A small-molecule ligand and the protein it binds are described below.
Small molecule (SMILES): O=C(Nc1ccccc1)Nc1ccccc1

Binding-site contacts:
Ligand atom O11 contacts residue TRP337 of chain 2.A at 4.2 Å.
Ligand atom C1 contacts residue TRP526 of chain 2.A at 4.0 Å (hydrophobic).
Ligand atom O11 contacts residue TYR467 of chain 2.A at 2.5 Å (h-bond).
Ligand atom C8 contacts residue ASP336 of chain 2.A at 3.1 Å.
Ligand atom C8 contacts residue TYR384 of chain 2.A at 3.2 Å (hydrophobic).
Ligand atom C10 contacts residue TRP337 of chain 2.A at 3.9 Å (hydrophobic).
Ligand atom C16 contacts residue TRP337 of chain 2.A at 3.8 Å (hydrophobic).
Ligand atom N7 contacts residue HIS525 of chain 2.A at 3.9 Å.
Ligand atom C12 contacts residue TYR384 of chain 2.A at 3.7 Å (hydrophobic).
Ligand atom N7 contacts residue TYR384 of chain 2.A at 3.8 Å.
Ligand atom N7 contacts residue ASP336 of chain 2.A at 2.8 Å (salt-bridge).
Ligand atom C3 contacts residue MET420 of chain 2.A at 3.7 Å (hydrophobic).
Ligand atom C13 contacts residue GLN385 of chain 2.A at 3.6 Å.
Ligand atom C15 contacts residue TRP337 of chain 2.A at 3.7 Å (hydrophobic).
Ligand atom C6 contacts residue PHE268 of chain 2.A at 3.3 Å (hydrophobic).
Ligand atom C4 contacts residue VAL499 of chain 2.A at 4.0 Å (hydrophobic).
Ligand atom C5 contacts residue TYR384 of chain 2.A at 3.9 Å (hydrophobic).
Ligand atom O11 contacts residue TYR384 of chain 2.A at 2.7 Å (h-bond).
Ligand atom C2 contacts residue LEU409 of chain 2.A at 3.9 Å (hydrophobic).
Ligand atom C3 contacts residue DMS1 of chain 2.C at 3.8 Å.
Ligand atom C6 contacts residue TRP526 of chain 2.A at 4.1 Å (hydrophobic).
Ligand atom C10 contacts residue ASP336 of chain 2.A at 3.8 Å.
Ligand atom C8 contacts residue TYR467 of chain 2.A at 3.3 Å (hydrophobic).
Ligand atom N9 contacts residue ASP336 of chain 2.A at 2.7 Å (salt-bridge).
Ligand atom C16 contacts residue ASP336 of chain 2.A at 3.8 Å.
Ligand atom C12 contacts residue LEU500 of chain 2.A at 4.2 Å (hydrophobic).
Ligand atom N7 contacts residue TYR467 of chain 2.A at 3.7 Å.
Ligand atom C5 contacts residue TYR467 of chain 2.A at 3.5 Å (hydrophobic).
Ligand atom C15 contacts residue MET340 of chain 2.A at 4.1 Å (hydrophobic).
Ligand atom C5 contacts residue ASP336 of chain 2.A at 4.1 Å.
Ligand atom C4 contacts residue TYR384 of chain 2.A at 3.6 Å (hydrophobic).
Ligand atom C2 contacts residue MET420 of chain 2.A at 4.2 Å (hydrophobic).
Ligand atom N9 contacts residue TYR384 of chain 2.A at 3.9 Å.
Ligand atom C1 contacts residue LEU409 of chain 2.A at 4.2 Å (hydrophobic).
Ligand atom C12 contacts residue GLN385 of chain 2.A at 3.6 Å.
Ligand atom C10 contacts residue TYR384 of chain 2.A at 4.2 Å (hydrophobic).
Ligand atom C1 contacts residue PHE268 of chain 2.A at 3.8 Å (hydrophobic).
Ligand atom C6 contacts residue TYR467 of chain 2.A at 4.1 Å (hydrophobic).
Ligand atom C6 contacts residue HIS525 of chain 2.A at 3.9 Å.
Ligand atom C14 contacts residue MET340 of chain 2.A at 3.6 Å (hydrophobic).

Sequence of chain 2.A:
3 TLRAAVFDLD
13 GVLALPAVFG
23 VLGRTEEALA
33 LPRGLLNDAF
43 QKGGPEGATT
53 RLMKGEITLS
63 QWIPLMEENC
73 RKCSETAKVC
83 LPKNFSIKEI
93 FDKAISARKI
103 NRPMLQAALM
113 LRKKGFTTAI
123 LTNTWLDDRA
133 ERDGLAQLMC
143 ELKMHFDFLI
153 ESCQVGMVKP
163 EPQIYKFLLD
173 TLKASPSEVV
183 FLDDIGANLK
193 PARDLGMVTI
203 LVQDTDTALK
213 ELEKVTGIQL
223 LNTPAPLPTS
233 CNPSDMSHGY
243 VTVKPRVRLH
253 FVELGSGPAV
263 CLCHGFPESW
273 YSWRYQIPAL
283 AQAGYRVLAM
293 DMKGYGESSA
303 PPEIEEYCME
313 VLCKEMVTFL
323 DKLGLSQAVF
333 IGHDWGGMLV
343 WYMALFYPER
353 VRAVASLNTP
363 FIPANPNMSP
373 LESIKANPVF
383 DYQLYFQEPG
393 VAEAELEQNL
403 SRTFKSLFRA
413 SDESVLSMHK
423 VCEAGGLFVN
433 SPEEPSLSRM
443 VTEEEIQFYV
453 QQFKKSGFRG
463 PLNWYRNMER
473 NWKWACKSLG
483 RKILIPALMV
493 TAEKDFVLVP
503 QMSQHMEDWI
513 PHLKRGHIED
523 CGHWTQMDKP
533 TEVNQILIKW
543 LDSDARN